Sequence of chain 1.A:
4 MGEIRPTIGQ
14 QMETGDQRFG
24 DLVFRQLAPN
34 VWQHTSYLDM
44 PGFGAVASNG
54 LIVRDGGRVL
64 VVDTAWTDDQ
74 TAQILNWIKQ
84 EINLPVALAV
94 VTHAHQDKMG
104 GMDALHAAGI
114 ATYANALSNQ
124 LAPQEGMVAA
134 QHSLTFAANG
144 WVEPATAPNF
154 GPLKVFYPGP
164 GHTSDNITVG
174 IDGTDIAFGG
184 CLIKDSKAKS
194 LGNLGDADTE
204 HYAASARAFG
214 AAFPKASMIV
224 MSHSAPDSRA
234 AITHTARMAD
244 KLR

Sequence of chain 1.B:
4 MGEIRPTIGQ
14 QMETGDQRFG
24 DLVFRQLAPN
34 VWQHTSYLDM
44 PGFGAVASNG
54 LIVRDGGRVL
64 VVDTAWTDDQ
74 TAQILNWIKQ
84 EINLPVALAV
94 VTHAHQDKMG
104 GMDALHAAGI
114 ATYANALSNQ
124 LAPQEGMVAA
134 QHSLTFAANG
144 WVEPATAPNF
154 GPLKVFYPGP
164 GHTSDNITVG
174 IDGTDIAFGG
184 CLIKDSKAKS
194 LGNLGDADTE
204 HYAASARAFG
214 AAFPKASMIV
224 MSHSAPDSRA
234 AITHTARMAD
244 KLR

The protein below binds the small molecule below.
Small molecule (SMILES): CC1(C)S[C@H]([C@H](NC(=O)[C@H](N)c2ccccc2)C(=O)O)N[C@H]1C(=O)O

Binding-site contacts:
Ligand atom O2 contacts residue LYS187 of chain 1.A at 3.0 Å (salt-bridge).
Ligand atom N3 contacts residue ZN1 of chain 1.D at 2.2 Å.
Ligand atom C16 contacts residue HIS226 of chain 1.A at 3.2 Å.
Ligand atom O4 contacts residue HIS98 of chain 1.A at 3.7 Å.
Ligand atom O2 contacts residue CYS184 of chain 1.A at 3.2 Å.
Ligand atom C11 contacts residue GLY45 of chain 1.B at 3.6 Å.
Ligand atom OXT contacts residue ZN1 of chain 1.C at 2.4 Å.
Ligand atom OXT contacts residue HIS165 of chain 1.A at 2.9 Å.
Ligand atom C2 contacts residue ZN1 of chain 1.D at 3.0 Å.
Ligand atom C5 contacts residue GLY45 of chain 1.B at 3.5 Å.
Ligand atom N2 contacts residue GLN99 of chain 1.A at 2.7 Å (h-bond).
Ligand atom O4 contacts residue ASN196 of chain 1.A at 2.9 Å (h-bond).
Ligand atom C2 contacts residue LYS187 of chain 1.A at 3.3 Å.
Ligand atom OXT contacts residue HIS98 of chain 1.A at 2.9 Å (h-bond).
Ligand atom C7 contacts residue TRP69 of chain 1.A at 3.5 Å (hydrophobic).
Ligand atom C3 contacts residue GLY45 of chain 1.B at 3.6 Å.
Ligand atom C11 contacts residue PRO44 of chain 1.B at 3.6 Å (hydrophobic).
Ligand atom C15 contacts residue ZN1 of chain 1.C at 3.3 Å.
Ligand atom O1 contacts residue GLY195 of chain 1.A at 3.4 Å.
Ligand atom O2 contacts residue HIS226 of chain 1.A at 2.9 Å (h-bond).
Ligand atom C1 contacts residue THR10 of chain 1.B at 3.5 Å.
Ligand atom O3 contacts residue ASP100 of chain 1.A at 3.4 Å (salt-bridge).
Ligand atom N3 contacts residue ASP100 of chain 1.A at 3.1 Å (salt-bridge).
Ligand atom O2 contacts residue ZN1 of chain 1.D at 2.2 Å.
Ligand atom C12 contacts residue ZN1 of chain 1.D at 3.1 Å.
Ligand atom N1 contacts residue GLY45 of chain 1.B at 2.9 Å (h-bond).
Ligand atom C15 contacts residue HIS98 of chain 1.A at 3.3 Å.
Ligand atom O3 contacts residue TRP69 of chain 1.A at 3.5 Å.
Ligand atom O3 contacts residue GLN99 of chain 1.A at 3.4 Å.
Ligand atom O1 contacts residue ASN196 of chain 1.A at 3.1 Å (h-bond).
Ligand atom O4 contacts residue GLY45 of chain 1.B at 3.0 Å (h-bond).
Ligand atom C13 contacts residue ASP100 of chain 1.A at 3.4 Å.
Ligand atom C13 contacts residue ZN1 of chain 1.D at 3.3 Å.
Ligand atom C1 contacts residue PHE46 of chain 1.B at 3.7 Å (hydrophobic).
Ligand atom C4 contacts residue GLY45 of chain 1.B at 3.2 Å.
Ligand atom C16 contacts residue ZN1 of chain 1.D at 3.7 Å.
Ligand atom C1 contacts residue ASN196 of chain 1.A at 3.6 Å.
Ligand atom O1 contacts residue LYS187 of chain 1.A at 2.9 Å (salt-bridge).
Ligand atom C10 contacts residue PRO44 of chain 1.B at 3.6 Å (hydrophobic).
Ligand atom N3 contacts residue HIS226 of chain 1.A at 3.5 Å (h-bond).